Binding-site contacts:
Ligand atom O5 contacts residue LEU99 of chain 1.A at 3.8 Å.
Ligand atom O5 contacts residue THR98 of chain 1.A at 3.5 Å.
Ligand atom C6 contacts residue THR98 of chain 1.A at 4.2 Å.
Ligand atom C7 contacts residue ASN96 of chain 1.A at 3.3 Å.
Ligand atom C3 contacts residue ASN96 of chain 1.A at 3.8 Å.
Ligand atom O7 contacts residue ASN96 of chain 1.A at 3.1 Å (h-bond).
Ligand atom C1 contacts residue THR98 of chain 1.A at 3.7 Å.
Ligand atom C4 contacts residue ASN96 of chain 1.A at 4.3 Å.
Ligand atom C1 contacts residue ASN96 of chain 1.A at 1.4 Å.
Ligand atom C1 contacts residue LEU99 of chain 1.A at 4.4 Å (hydrophobic).
Ligand atom O6 contacts residue LEU99 of chain 1.A at 4.2 Å.
Ligand atom N2 contacts residue ASN96 of chain 1.A at 2.9 Å (h-bond).
Ligand atom O5 contacts residue ASN96 of chain 1.A at 2.4 Å (h-bond).
Ligand atom C5 contacts residue THR98 of chain 1.A at 3.7 Å.
Ligand atom C2 contacts residue ASN96 of chain 1.A at 2.5 Å.
Ligand atom C5 contacts residue ASN96 of chain 1.A at 3.7 Å.

Sequence of chain 1.A:
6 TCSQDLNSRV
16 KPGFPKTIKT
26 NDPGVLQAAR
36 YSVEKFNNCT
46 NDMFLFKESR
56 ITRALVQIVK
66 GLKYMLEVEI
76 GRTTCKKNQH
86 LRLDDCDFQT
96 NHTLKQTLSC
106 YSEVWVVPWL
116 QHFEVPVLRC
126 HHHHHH

This protein binds this small molecule.
Small molecule (SMILES): CC(=O)N[C@@H]1[C@@H](O)[C@H](O)[C@@H](CO)O[C@H]1O